Sequence of chain 1.A:
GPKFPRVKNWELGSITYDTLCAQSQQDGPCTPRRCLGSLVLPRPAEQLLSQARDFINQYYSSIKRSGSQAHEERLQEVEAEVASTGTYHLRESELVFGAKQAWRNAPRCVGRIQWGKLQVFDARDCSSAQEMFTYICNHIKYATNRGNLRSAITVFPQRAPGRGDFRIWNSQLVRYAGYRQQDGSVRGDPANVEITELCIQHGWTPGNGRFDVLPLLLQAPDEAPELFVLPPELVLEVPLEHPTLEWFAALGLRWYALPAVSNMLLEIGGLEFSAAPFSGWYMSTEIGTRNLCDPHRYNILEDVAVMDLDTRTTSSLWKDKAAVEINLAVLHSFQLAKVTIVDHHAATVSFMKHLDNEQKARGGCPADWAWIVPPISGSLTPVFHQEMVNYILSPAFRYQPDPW

Binding-site contacts:
Ligand atom C20 contacts residue TRP410 of chain 1.B at 3.8 Å (hydrophobic).
Ligand atom C15 contacts residue HEM1 of chain 1.J at 3.5 Å.
Ligand atom C16 contacts residue HEM1 of chain 1.J at 3.5 Å.
Ligand atom F23 contacts residue VAL67 of chain 1.B at 3.8 Å.
Ligand atom C06 contacts residue GLU324 of chain 1.B at 3.5 Å.
Ligand atom C20 contacts residue HEM1 of chain 1.J at 3.6 Å.
Ligand atom C04 contacts residue PRO297 of chain 1.B at 3.5 Å (hydrophobic).
Ligand atom C19 contacts residue HEM1 of chain 1.J at 3.7 Å.
Ligand atom C05 contacts residue PRO297 of chain 1.B at 3.8 Å (hydrophobic).
Ligand atom C03 contacts residue PRO297 of chain 1.B at 3.3 Å (hydrophobic).
Ligand atom C21 contacts residue GOL1 of chain 1.O at 3.7 Å.
Ligand atom C03 contacts residue PHE316 of chain 1.B at 3.5 Å (hydrophobic).
Ligand atom C24 contacts residue TRP37 of chain 1.A at 3.7 Å (hydrophobic).
Ligand atom C02 contacts residue GLY318 of chain 1.B at 3.1 Å.
Ligand atom N07 contacts residue GLU324 of chain 1.B at 2.7 Å (salt-bridge).
Ligand atom C26 contacts residue GOL1 of chain 1.O at 3.6 Å.
Ligand atom C03 contacts residue GLY318 of chain 1.B at 3.8 Å.
Ligand atom C03 contacts residue SER317 of chain 1.B at 3.8 Å.
Ligand atom C15 contacts residue VAL299 of chain 1.B at 3.6 Å (hydrophobic).
Ligand atom S01 contacts residue HEM1 of chain 1.J at 3.2 Å.
Ligand atom C11 contacts residue GLU324 of chain 1.B at 3.5 Å.
Ligand atom N08 contacts residue PRO297 of chain 1.B at 3.8 Å.
Ligand atom C02 contacts residue HEM1 of chain 1.J at 3.6 Å.
Ligand atom C14 contacts residue VAL299 of chain 1.B at 3.5 Å (hydrophobic).
Ligand atom F23 contacts residue LEU68 of chain 1.B at 3.3 Å.
Ligand atom C04 contacts residue VAL299 of chain 1.B at 3.7 Å (hydrophobic).
Ligand atom C14 contacts residue HEM1 of chain 1.J at 3.6 Å.
Ligand atom C02 contacts residue SER317 of chain 1.B at 3.4 Å.
Ligand atom N08 contacts residue GLU324 of chain 1.B at 2.9 Å (salt-bridge).
Ligand atom S01 contacts residue GLY318 of chain 1.B at 3.8 Å.
Ligand atom F23 contacts residue TRP37 of chain 1.A at 3.7 Å.
Ligand atom C16 contacts residue GLU324 of chain 1.B at 3.6 Å.
Ligand atom N08 contacts residue TRP319 of chain 1.B at 2.9 Å (h-bond).
Ligand atom N18 contacts residue HEM1 of chain 1.J at 2.7 Å (h-bond).
Ligand atom C02 contacts residue PHE316 of chain 1.B at 3.7 Å (hydrophobic).
Ligand atom C25 contacts residue GOL1 of chain 1.O at 3.6 Å.
Ligand atom C13 contacts residue HEM1 of chain 1.J at 3.4 Å.
Ligand atom C11 contacts residue HEM1 of chain 1.J at 3.5 Å.
Ligand atom C17 contacts residue HEM1 of chain 1.J at 3.3 Å.
Ligand atom C12 contacts residue HEM1 of chain 1.J at 3.5 Å.

This small molecule binds to this protein.
Small molecule (SMILES): [H]/N=C(/Nc1cccc(CNCCc2cccc(F)c2)c1)c1cccs1

Sequence of chain 1.B:
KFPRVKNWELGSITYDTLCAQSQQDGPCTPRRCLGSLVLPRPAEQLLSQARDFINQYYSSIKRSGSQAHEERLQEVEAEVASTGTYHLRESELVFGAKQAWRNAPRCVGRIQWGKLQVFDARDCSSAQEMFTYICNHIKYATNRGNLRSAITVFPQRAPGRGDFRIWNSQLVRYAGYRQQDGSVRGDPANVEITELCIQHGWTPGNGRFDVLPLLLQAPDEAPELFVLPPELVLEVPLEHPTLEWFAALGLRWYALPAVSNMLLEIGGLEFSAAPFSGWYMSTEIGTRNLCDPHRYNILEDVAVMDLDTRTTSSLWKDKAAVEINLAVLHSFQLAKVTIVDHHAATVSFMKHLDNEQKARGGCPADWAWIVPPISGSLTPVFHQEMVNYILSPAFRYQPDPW